Binding-site contacts:
Ligand atom C2 contacts residue CYS13 of chain 1.B at 3.1 Å (hydrophobic).
Ligand atom C21 contacts residue ARG69 of chain 1.B at 3.6 Å.
Ligand atom O contacts residue LYS17 of chain 1.B at 2.9 Å (salt-bridge).
Ligand atom C14 contacts residue LYS17 of chain 1.B at 3.7 Å.
Ligand atom N contacts residue CYS13 of chain 1.B at 3.4 Å (h-bond).
Ligand atom N2 contacts residue ASP70 of chain 1.B at 3.7 Å.
Ligand atom C3 contacts residue CYS13 of chain 1.B at 3.4 Å (hydrophobic).
Ligand atom C18 contacts residue MET73 of chain 1.B at 3.8 Å (hydrophobic).
Ligand atom C4 contacts residue GLN62 of chain 1.B at 3.8 Å.
Ligand atom CL contacts residue MET73 of chain 1.B at 3.5 Å.
Ligand atom C12 contacts residue THR59 of chain 1.B at 3.3 Å.
Ligand atom C1 contacts residue PRO35 of chain 1.B at 3.6 Å (hydrophobic).
Ligand atom O contacts residue GDP1 of chain 1.H at 3.8 Å.
Ligand atom N3 contacts residue ASP70 of chain 1.B at 2.6 Å (salt-bridge).
Ligand atom C20 contacts residue ARG69 of chain 1.B at 3.8 Å.
Ligand atom C3 contacts residue GLY61 of chain 1.B at 3.8 Å.
Ligand atom C22 contacts residue GLN100 of chain 1.B at 3.6 Å.
Ligand atom C17 contacts residue MET73 of chain 1.B at 3.7 Å (hydrophobic).
Ligand atom C1 contacts residue CYS13 of chain 1.B at 2.5 Å (hydrophobic).
Ligand atom O contacts residue CYS13 of chain 1.B at 3.8 Å.
Ligand atom N2 contacts residue SER66 of chain 1.B at 3.4 Å (h-bond).
Ligand atom C19 contacts residue ASP70 of chain 1.B at 3.3 Å.
Ligand atom C13 contacts residue ALA60 of chain 1.B at 3.5 Å (hydrophobic).
Ligand atom N3 contacts residue ARG69 of chain 1.B at 3.8 Å.
Ligand atom C16 contacts residue GLN100 of chain 1.B at 3.8 Å.
Ligand atom C18 contacts residue VAL104 of chain 1.B at 3.7 Å (hydrophobic).
Ligand atom C14 contacts residue GLY11 of chain 1.B at 3.3 Å.
Ligand atom C17 contacts residue GLN100 of chain 1.B at 3.6 Å.
Ligand atom C18 contacts residue ASP70 of chain 1.B at 3.5 Å.
Ligand atom N1 contacts residue ALA60 of chain 1.B at 3.6 Å.
Ligand atom O1 contacts residue ARG69 of chain 1.B at 3.6 Å (salt-bridge).
Ligand atom N2 contacts residue TYR65 of chain 1.B at 3.6 Å.
Ligand atom N2 contacts residue ARG69 of chain 1.B at 3.5 Å.
Ligand atom C12 contacts residue GLY11 of chain 1.B at 3.8 Å.
Ligand atom C4 contacts residue GLY61 of chain 1.B at 3.4 Å.
Ligand atom O1 contacts residue THR59 of chain 1.B at 3.5 Å (h-bond).
Ligand atom C21 contacts residue GLU64 of chain 1.B at 3.5 Å.
Ligand atom C contacts residue CYS13 of chain 1.B at 1.7 Å (hydrophobic).
Ligand atom C4 contacts residue ALA60 of chain 1.B at 3.7 Å (hydrophobic).
Ligand atom N3 contacts residue SER66 of chain 1.B at 3.8 Å.

Sequence of chain 1.B:
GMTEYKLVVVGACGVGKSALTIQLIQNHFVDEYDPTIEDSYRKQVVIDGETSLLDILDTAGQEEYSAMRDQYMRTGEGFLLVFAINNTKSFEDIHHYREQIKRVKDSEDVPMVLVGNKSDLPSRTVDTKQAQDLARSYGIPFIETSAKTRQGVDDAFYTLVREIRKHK

The small molecule below binds the protein below.
Small molecule (SMILES): CCC(=O)N1CCN2Cc3ccc(-c4c(C)ccc5n[nH]cc45)c(Cl)c3OC[C@@H]2C1